Sequence of chain 1.A:
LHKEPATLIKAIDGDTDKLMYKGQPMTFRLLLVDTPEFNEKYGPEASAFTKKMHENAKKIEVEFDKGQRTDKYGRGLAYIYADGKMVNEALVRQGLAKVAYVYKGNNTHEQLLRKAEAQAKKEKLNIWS

Binding-site contacts:
Ligand atom P1 contacts residue TYR79 of chain 1.A at 3.6 Å.
Ligand atom C5' contacts residue TYR107 of chain 1.A at 3.5 Å (hydrophobic).
Ligand atom O5' contacts residue ARG35 of chain 1.A at 3.7 Å.
Ligand atom O3' contacts residue LYS78 of chain 1.A at 3.5 Å (salt-bridge).
Ligand atom O5P contacts residue CA1 of chain 1.B at 3.0 Å.
Ligand atom N3 contacts residue LEU83 of chain 1.A at 3.9 Å.
Ligand atom C5 contacts residue LEU83 of chain 1.A at 4.1 Å (hydrophobic).
Ligand atom O4P contacts residue ARG35 of chain 1.A at 2.9 Å (salt-bridge).
Ligand atom O1P contacts residue TYR79 of chain 1.A at 3.5 Å (h-bond).
Ligand atom O2 contacts residue ASP77 of chain 1.A at 3.9 Å.
Ligand atom O2 contacts residue TYR109 of chain 1.A at 4.1 Å.
Ligand atom P2 contacts residue ARG35 of chain 1.A at 3.5 Å.
Ligand atom C2' contacts residue TYR107 of chain 1.A at 3.9 Å (hydrophobic).
Ligand atom C4 contacts residue LEU83 of chain 1.A at 3.7 Å (hydrophobic).
Ligand atom O4 contacts residue LEU37 of chain 1.A at 3.7 Å.
Ligand atom P1 contacts residue LYS78 of chain 1.A at 3.8 Å.
Ligand atom C4 contacts residue TYR109 of chain 1.A at 3.6 Å (hydrophobic).
Ligand atom O5P contacts residue ASP40 of chain 1.A at 3.3 Å (salt-bridge).
Ligand atom C4' contacts residue ARG81 of chain 1.A at 4.0 Å.
Ligand atom C1' contacts residue ARG81 of chain 1.A at 4.1 Å.
Ligand atom P2 contacts residue ARG81 of chain 1.A at 4.0 Å.
Ligand atom O4 contacts residue TYR109 of chain 1.A at 3.8 Å.
Ligand atom O4' contacts residue TYR79 of chain 1.A at 4.1 Å.
Ligand atom O4P contacts residue ARG81 of chain 1.A at 2.8 Å (salt-bridge).
Ligand atom C2' contacts residue TYR109 of chain 1.A at 3.5 Å (hydrophobic).
Ligand atom O2P contacts residue TYR79 of chain 1.A at 2.7 Å (h-bond).
Ligand atom C3' contacts residue TYR107 of chain 1.A at 3.9 Å (hydrophobic).
Ligand atom C5M contacts residue LEU36 of chain 1.A at 4.0 Å (hydrophobic).
Ligand atom C2 contacts residue TYR109 of chain 1.A at 3.8 Å (hydrophobic).
Ligand atom N3 contacts residue TYR109 of chain 1.A at 3.4 Å.
Ligand atom C5M contacts residue ARG35 of chain 1.A at 3.8 Å.
Ligand atom C2 contacts residue ASP77 of chain 1.A at 4.0 Å.
Ligand atom C5M contacts residue TYR107 of chain 1.A at 3.7 Å (hydrophobic).
Ligand atom O5' contacts residue ARG81 of chain 1.A at 3.1 Å (salt-bridge).
Ligand atom O5P contacts residue ARG35 of chain 1.A at 2.8 Å (salt-bridge).
Ligand atom O4 contacts residue LEU83 of chain 1.A at 3.6 Å.
Ligand atom O1P contacts residue LYS78 of chain 1.A at 2.8 Å (salt-bridge).
Ligand atom O5P contacts residue TYR107 of chain 1.A at 4.1 Å.
Ligand atom O4' contacts residue ARG81 of chain 1.A at 3.0 Å (salt-bridge).
Ligand atom P2 contacts residue CA1 of chain 1.B at 4.0 Å.

This protein binds this small molecule.
Small molecule (SMILES): Cc1cn([C@H]2C[C@H](OP(=O)(O)O)[C@@H](COP(=O)(O)O)O2)c(=O)[nH]c1=O